Binding-site contacts:
Ligand atom C7 contacts residue PHE52 of chain 5.E at 3.7 Å (hydrophobic).
Ligand atom O5' contacts residue TYR244 of chain 2.E at 3.9 Å.
Ligand atom C5 contacts residue LYS173 of chain 2.E at 4.0 Å.
Ligand atom O3' contacts residue ARG61 of chain 2.E at 3.9 Å.
Ligand atom C2 contacts residue GLN246 of chain 2.E at 3.9 Å.
Ligand atom P contacts residue ARG61 of chain 2.E at 3.6 Å.
Ligand atom O6 contacts residue LYS115 of chain 2.E at 3.3 Å (salt-bridge).
Ligand atom C8 contacts residue LYS115 of chain 2.E at 4.0 Å.
Ligand atom OP2 contacts residue ARG61 of chain 2.E at 2.8 Å (salt-bridge).
Ligand atom C8 contacts residue TYR244 of chain 2.E at 3.1 Å (hydrophobic).
Ligand atom OP2 contacts residue LYS165 of chain 2.A at 3.3 Å (salt-bridge).
Ligand atom N7 contacts residue LEU175 of chain 2.E at 3.9 Å.
Ligand atom O4 contacts residue ARG56 of chain 5.E at 3.1 Å (salt-bridge).
Ligand atom C2 contacts residue THR59 of chain 2.E at 3.5 Å.
Ligand atom O2 contacts residue GLN246 of chain 2.E at 2.7 Å (h-bond).
Ligand atom OP2 contacts residue LYS115 of chain 2.E at 3.8 Å.
Ligand atom OP1 contacts residue ARG61 of chain 2.E at 4.0 Å.
Ligand atom O3' contacts residue LYS112 of chain 2.E at 3.2 Å.
Ligand atom OP1 contacts residue LYS165 of chain 2.A at 2.7 Å (salt-bridge).
Ligand atom O6 contacts residue LEU175 of chain 2.E at 3.9 Å.
Ligand atom OP2 contacts residue TYR244 of chain 2.E at 3.1 Å (h-bond).
Ligand atom C5 contacts residue LEU175 of chain 2.E at 3.8 Å (hydrophobic).
Ligand atom C1' contacts residue LYS112 of chain 2.E at 3.8 Å.
Ligand atom OP1 contacts residue PHE52 of chain 5.E at 3.0 Å (h-bond).
Ligand atom C6 contacts residue LEU175 of chain 2.E at 3.7 Å (hydrophobic).
Ligand atom O6 contacts residue LYS173 of chain 2.E at 3.1 Å.
Ligand atom N7 contacts residue LYS115 of chain 2.E at 2.9 Å (salt-bridge).
Ligand atom P contacts residue PHE52 of chain 5.E at 3.9 Å.
Ligand atom C2' contacts residue TYR244 of chain 2.E at 3.7 Å (hydrophobic).
Ligand atom C5 contacts residue LYS115 of chain 2.E at 3.7 Å.
Ligand atom N9 contacts residue LEU175 of chain 2.E at 3.7 Å.
Ligand atom O2 contacts residue THR59 of chain 2.E at 3.3 Å (h-bond).
Ligand atom C6 contacts residue LYS115 of chain 2.E at 3.8 Å.
Ligand atom N3 contacts residue THR59 of chain 2.E at 3.3 Å (h-bond).
Ligand atom N4 contacts residue LYS173 of chain 2.E at 4.0 Å.
Ligand atom OP1 contacts residue LYS164 of chain 2.A at 3.4 Å.
Ligand atom P contacts residue LYS165 of chain 2.A at 4.0 Å.
Ligand atom N7 contacts residue TYR244 of chain 2.E at 3.8 Å.
Ligand atom C4 contacts residue LEU175 of chain 2.E at 3.7 Å (hydrophobic).
Ligand atom C8 contacts residue LEU175 of chain 2.E at 3.8 Å (hydrophobic).

Sequence of chain 2.A:
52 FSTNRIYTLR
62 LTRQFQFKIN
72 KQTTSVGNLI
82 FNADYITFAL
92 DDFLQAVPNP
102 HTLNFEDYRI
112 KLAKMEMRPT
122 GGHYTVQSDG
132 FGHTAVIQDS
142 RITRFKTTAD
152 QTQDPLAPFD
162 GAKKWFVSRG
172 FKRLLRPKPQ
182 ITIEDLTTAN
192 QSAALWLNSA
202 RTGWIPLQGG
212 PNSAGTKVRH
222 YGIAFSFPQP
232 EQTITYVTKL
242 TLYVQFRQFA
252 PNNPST

Sequence of chain 5.E:
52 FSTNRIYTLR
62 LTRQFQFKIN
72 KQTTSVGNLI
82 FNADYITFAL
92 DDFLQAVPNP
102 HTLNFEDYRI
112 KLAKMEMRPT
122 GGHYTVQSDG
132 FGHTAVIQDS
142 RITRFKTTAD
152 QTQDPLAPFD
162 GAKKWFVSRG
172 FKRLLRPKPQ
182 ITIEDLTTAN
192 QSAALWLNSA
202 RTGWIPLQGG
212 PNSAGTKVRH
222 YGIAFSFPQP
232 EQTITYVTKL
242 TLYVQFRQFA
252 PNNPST

The small molecule below binds the protein below.
Small molecule (SMILES): Cc1cn([C@H]2C[C@H](O)[C@@H](CO[P](=O)(O)O[C@H]3C[C@H](n4cnc5c(=O)[nH]c(N)nc54)O[C@@H]3CO[P](=O)(O)O[C@H]3C[C@H](n4ccc(N)nc4=O)O[C@@H]3COP(=O)=O)O2)c(=O)[nH]c1=O

Sequence of chain 2.E:
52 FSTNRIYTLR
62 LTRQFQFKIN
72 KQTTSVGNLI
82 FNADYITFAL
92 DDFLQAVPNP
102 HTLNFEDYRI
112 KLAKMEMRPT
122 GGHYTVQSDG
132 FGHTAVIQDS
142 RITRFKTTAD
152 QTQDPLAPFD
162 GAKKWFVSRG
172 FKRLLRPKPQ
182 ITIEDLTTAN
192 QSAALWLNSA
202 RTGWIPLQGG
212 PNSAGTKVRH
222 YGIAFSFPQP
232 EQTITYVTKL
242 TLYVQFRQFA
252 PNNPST